Sequence of chain 1.A:
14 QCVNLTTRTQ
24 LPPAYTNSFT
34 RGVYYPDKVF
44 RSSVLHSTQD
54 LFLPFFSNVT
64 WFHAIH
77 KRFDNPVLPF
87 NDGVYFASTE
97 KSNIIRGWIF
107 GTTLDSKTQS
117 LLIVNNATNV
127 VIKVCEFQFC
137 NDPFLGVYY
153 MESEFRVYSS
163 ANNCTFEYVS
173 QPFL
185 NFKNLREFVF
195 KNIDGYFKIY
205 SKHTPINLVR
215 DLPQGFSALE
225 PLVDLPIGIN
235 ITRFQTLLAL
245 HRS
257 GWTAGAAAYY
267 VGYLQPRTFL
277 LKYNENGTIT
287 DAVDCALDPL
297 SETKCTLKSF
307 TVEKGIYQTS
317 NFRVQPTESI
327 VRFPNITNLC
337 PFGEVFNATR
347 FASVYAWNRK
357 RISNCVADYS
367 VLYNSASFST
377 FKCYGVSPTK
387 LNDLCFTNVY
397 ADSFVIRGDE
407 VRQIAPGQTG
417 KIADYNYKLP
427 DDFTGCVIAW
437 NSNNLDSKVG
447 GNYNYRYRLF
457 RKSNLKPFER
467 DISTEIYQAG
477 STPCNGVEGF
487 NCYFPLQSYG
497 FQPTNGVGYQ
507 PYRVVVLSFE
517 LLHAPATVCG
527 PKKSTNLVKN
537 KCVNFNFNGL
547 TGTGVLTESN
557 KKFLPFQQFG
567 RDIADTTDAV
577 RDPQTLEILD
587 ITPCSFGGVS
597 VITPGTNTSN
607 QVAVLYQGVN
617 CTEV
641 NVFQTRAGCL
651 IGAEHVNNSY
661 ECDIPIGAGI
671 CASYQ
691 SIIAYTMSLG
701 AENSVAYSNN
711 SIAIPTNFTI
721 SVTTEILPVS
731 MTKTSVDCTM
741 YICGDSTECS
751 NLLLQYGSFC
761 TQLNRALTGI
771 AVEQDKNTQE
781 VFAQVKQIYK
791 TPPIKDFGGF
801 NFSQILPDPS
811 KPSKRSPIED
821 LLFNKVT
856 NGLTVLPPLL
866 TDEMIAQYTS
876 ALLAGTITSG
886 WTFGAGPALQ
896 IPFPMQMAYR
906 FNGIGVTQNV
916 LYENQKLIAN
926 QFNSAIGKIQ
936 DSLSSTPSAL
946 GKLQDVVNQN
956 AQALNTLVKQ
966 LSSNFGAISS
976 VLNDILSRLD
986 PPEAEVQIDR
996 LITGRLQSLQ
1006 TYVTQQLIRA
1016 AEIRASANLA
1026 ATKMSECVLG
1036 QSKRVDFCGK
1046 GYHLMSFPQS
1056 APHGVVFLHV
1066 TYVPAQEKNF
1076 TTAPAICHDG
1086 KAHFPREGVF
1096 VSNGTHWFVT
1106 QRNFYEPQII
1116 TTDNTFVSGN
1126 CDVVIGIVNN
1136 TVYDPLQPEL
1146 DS

A small-molecule ligand and the protein it binds are described below.
Small molecule (SMILES): CC(=O)N[C@@H]1[C@@H](O)[C@H](O)[C@@H](CO)O[C@H]1O

Sequence of chain 1.B:
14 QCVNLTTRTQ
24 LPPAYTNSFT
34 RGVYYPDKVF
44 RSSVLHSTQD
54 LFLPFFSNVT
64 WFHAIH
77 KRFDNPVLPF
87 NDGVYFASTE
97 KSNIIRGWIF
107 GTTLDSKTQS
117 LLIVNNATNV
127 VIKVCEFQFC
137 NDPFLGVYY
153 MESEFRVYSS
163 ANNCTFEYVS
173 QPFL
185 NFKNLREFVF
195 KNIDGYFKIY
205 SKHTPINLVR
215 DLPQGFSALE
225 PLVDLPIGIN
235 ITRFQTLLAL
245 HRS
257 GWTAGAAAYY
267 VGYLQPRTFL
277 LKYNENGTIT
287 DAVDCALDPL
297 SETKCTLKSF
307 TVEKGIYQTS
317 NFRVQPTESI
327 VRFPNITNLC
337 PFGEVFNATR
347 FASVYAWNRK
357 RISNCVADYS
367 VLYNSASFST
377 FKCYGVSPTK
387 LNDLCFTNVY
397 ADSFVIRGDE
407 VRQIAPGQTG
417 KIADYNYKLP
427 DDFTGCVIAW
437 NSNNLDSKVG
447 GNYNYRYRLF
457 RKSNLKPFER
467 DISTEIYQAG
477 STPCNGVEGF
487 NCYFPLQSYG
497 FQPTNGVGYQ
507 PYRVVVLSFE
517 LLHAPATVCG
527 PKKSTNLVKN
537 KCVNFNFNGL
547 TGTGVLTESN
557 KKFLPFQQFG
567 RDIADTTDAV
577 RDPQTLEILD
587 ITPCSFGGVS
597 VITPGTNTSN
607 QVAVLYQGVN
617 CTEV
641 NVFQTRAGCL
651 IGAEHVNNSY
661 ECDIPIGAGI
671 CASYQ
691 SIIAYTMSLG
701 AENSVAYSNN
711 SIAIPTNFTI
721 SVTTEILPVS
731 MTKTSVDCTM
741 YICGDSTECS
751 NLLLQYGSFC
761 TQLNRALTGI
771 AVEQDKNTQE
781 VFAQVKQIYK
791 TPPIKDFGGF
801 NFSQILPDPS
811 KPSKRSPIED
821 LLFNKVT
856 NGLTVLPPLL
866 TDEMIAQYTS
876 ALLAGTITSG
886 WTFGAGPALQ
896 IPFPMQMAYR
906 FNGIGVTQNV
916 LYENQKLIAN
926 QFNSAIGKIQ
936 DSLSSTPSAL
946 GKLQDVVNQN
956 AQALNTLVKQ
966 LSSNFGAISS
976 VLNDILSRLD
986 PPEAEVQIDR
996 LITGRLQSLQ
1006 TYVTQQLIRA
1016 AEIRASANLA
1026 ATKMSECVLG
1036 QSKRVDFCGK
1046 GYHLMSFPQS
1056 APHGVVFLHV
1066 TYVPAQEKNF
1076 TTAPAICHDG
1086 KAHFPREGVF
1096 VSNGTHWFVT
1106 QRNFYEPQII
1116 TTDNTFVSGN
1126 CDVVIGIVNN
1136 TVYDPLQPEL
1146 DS

Binding-site contacts:
Ligand atom O5 contacts residue ASP796 of chain 1.B at 3.9 Å.
Ligand atom O7 contacts residue ASN709 of chain 1.A at 3.2 Å (h-bond).
Ligand atom C4 contacts residue ASN709 of chain 1.A at 4.2 Å.
Ligand atom C1 contacts residue ASN709 of chain 1.A at 1.4 Å.
Ligand atom C2 contacts residue ASN709 of chain 1.A at 2.4 Å.
Ligand atom O5 contacts residue ASN709 of chain 1.A at 2.4 Å (h-bond).
Ligand atom C8 contacts residue ASN709 of chain 1.A at 4.3 Å.
Ligand atom C1 contacts residue ASP796 of chain 1.B at 4.3 Å.
Ligand atom O7 contacts residue ILE1130 of chain 1.A at 4.2 Å.
Ligand atom C7 contacts residue ILE1130 of chain 1.A at 4.5 Å (hydrophobic).
Ligand atom C8 contacts residue GLY1131 of chain 1.A at 3.7 Å.
Ligand atom C3 contacts residue ASN709 of chain 1.A at 3.8 Å.
Ligand atom C8 contacts residue ILE1130 of chain 1.A at 4.1 Å (hydrophobic).
Ligand atom C7 contacts residue ASN709 of chain 1.A at 3.1 Å.
Ligand atom C5 contacts residue ASN709 of chain 1.A at 3.7 Å.
Ligand atom N2 contacts residue ASN709 of chain 1.A at 2.8 Å (h-bond).